A small-molecule ligand and the protein it binds are described below.
Small molecule (SMILES): CC(=O)N[C@H]1[C@H](O[C@H]2[C@H](O)[C@@H](NC(C)=O)CO[C@@H]2CO)O[C@H](CO)[C@@H](O[C@@H]2O[C@H](CO)[C@@H](O)[C@H](O)[C@@H]2O)[C@@H]1O

Sequence of chain 1.A:
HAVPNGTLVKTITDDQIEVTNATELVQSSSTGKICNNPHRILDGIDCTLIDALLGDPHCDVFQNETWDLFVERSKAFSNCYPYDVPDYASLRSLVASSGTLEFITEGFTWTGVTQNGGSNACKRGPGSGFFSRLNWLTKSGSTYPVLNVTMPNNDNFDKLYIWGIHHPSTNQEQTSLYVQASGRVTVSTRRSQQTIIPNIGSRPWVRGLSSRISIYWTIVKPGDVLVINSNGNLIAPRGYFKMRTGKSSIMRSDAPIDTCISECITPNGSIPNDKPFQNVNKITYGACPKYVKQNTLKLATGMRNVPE

Sequence of chain 1.D:
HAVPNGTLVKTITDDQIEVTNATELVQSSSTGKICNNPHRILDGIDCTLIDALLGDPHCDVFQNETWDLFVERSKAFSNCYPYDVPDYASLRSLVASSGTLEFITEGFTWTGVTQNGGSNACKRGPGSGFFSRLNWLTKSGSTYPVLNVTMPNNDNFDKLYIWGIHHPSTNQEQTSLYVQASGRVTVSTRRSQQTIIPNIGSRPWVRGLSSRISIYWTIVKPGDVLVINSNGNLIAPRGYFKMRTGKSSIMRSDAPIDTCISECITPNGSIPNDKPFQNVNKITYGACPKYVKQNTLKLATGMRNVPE

Binding-site contacts:
Ligand atom C4 contacts residue TRP215 of chain 1.D at 3.2 Å (hydrophobic).
Ligand atom O4 contacts residue GLY218 of chain 1.D at 3.1 Å.
Ligand atom O5 contacts residue TRP215 of chain 1.D at 3.6 Å.
Ligand atom C5 contacts residue ASN158 of chain 1.A at 3.7 Å.
Ligand atom C5 contacts residue VAL237 of chain 1.A at 3.5 Å (hydrophobic).
Ligand atom C1 contacts residue TRP215 of chain 1.D at 3.9 Å (hydrophobic).
Ligand atom C5 contacts residue THR160 of chain 1.A at 3.6 Å.
Ligand atom O6 contacts residue TRP215 of chain 1.D at 3.0 Å (h-bond).
Ligand atom O6 contacts residue GLY218 of chain 1.D at 2.8 Å (h-bond).
Ligand atom O6 contacts residue VAL216 of chain 1.D at 3.9 Å.
Ligand atom C6 contacts residue GLY218 of chain 1.D at 4.2 Å.
Ligand atom C1 contacts residue ASN158 of chain 1.A at 1.4 Å.
Ligand atom O6 contacts residue THR160 of chain 1.A at 3.3 Å (h-bond).
Ligand atom O5 contacts residue ASN158 of chain 1.A at 2.4 Å (h-bond).
Ligand atom C8 contacts residue ASN158 of chain 1.A at 4.1 Å.
Ligand atom N2 contacts residue ASN158 of chain 1.A at 2.9 Å (h-bond).
Ligand atom C6 contacts residue TRP215 of chain 1.D at 3.6 Å (hydrophobic).
Ligand atom C6 contacts residue THR160 of chain 1.A at 3.1 Å.
Ligand atom C1 contacts residue VAL237 of chain 1.A at 3.7 Å (hydrophobic).
Ligand atom C3 contacts residue TRP215 of chain 1.D at 3.7 Å (hydrophobic).
Ligand atom O5 contacts residue TRP215 of chain 1.D at 3.4 Å (h-bond).
Ligand atom O7 contacts residue ASN158 of chain 1.A at 3.4 Å (h-bond).
Ligand atom O4 contacts residue TRP215 of chain 1.D at 4.2 Å.
Ligand atom C8 contacts residue VAL235 of chain 1.A at 3.7 Å (hydrophobic).
Ligand atom O5 contacts residue THR160 of chain 1.A at 3.1 Å (h-bond).
Ligand atom C4 contacts residue ASN158 of chain 1.A at 4.2 Å.
Ligand atom C5 contacts residue TRP215 of chain 1.D at 3.4 Å (hydrophobic).
Ligand atom O6 contacts residue ARG217 of chain 1.D at 3.7 Å.
Ligand atom C4 contacts residue GLY218 of chain 1.D at 4.3 Å.
Ligand atom C2 contacts residue ASN158 of chain 1.A at 2.5 Å.
Ligand atom O3 contacts residue TRP215 of chain 1.D at 3.9 Å.
Ligand atom O5 contacts residue VAL237 of chain 1.A at 3.5 Å.
Ligand atom C1 contacts residue TRP215 of chain 1.D at 4.0 Å (hydrophobic).
Ligand atom C7 contacts residue ASN158 of chain 1.A at 3.2 Å.
Ligand atom C2 contacts residue TRP215 of chain 1.D at 3.4 Å (hydrophobic).
Ligand atom C3 contacts residue ASN158 of chain 1.A at 3.8 Å.
Ligand atom C1 contacts residue THR160 of chain 1.A at 4.2 Å.
Ligand atom C6 contacts residue TRP215 of chain 1.D at 3.3 Å (hydrophobic).
Ligand atom C6 contacts residue VAL237 of chain 1.A at 3.6 Å (hydrophobic).
Ligand atom C5 contacts residue TRP215 of chain 1.D at 3.7 Å (hydrophobic).